A small-molecule ligand and the protein it binds are described below.
Small molecule (SMILES): CC(=O)N[C@@H]1[C@@H](O)[C@H](O)[C@@H](CO)O[C@H]1O

Binding-site contacts:
Ligand atom O5 contacts residue ASN256 of chain 1.A at 2.4 Å (h-bond).
Ligand atom O7 contacts residue ASN256 of chain 1.A at 3.6 Å.
Ligand atom C4 contacts residue ASN256 of chain 1.A at 4.3 Å.
Ligand atom C3 contacts residue ASN256 of chain 1.A at 3.9 Å.
Ligand atom N2 contacts residue ASN256 of chain 1.A at 3.0 Å (h-bond).
Ligand atom C5 contacts residue THR258 of chain 1.A at 4.4 Å.
Ligand atom C5 contacts residue ASN256 of chain 1.A at 3.6 Å.
Ligand atom O5 contacts residue GLU259 of chain 1.A at 3.6 Å.
Ligand atom C5 contacts residue GLU259 of chain 1.A at 4.0 Å.
Ligand atom C1 contacts residue GLU259 of chain 1.A at 4.4 Å.
Ligand atom C7 contacts residue ASN256 of chain 1.A at 3.8 Å.
Ligand atom C6 contacts residue GLU259 of chain 1.A at 3.4 Å.
Ligand atom C2 contacts residue ASN256 of chain 1.A at 2.6 Å.
Ligand atom C1 contacts residue ASN256 of chain 1.A at 1.5 Å.

Sequence of chain 1.A:
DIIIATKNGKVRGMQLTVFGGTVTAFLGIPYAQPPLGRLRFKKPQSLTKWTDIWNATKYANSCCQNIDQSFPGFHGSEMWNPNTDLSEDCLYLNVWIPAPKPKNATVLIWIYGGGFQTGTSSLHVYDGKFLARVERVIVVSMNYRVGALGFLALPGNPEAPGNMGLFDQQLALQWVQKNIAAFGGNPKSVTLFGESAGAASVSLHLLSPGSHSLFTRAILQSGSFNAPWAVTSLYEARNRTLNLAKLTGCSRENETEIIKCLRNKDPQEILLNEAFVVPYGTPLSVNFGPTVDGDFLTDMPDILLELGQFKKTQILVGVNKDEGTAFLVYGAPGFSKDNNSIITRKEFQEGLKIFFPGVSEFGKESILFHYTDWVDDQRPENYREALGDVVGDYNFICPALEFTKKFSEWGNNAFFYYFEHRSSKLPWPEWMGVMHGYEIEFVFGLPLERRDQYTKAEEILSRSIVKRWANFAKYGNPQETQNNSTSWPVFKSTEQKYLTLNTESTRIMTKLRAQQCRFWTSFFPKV